Sequence of chain 36.F:
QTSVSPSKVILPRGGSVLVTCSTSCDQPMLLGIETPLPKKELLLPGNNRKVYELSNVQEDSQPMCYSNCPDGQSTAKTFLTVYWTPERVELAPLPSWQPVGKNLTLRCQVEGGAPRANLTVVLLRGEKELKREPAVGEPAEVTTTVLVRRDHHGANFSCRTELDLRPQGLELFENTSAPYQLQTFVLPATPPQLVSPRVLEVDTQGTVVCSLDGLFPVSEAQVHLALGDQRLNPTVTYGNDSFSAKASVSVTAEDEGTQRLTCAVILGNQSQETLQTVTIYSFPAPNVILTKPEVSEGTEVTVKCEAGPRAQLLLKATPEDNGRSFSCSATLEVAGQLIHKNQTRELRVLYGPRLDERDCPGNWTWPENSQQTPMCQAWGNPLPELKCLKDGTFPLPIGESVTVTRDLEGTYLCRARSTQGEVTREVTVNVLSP

Binding-site contacts:
Ligand atom O6 contacts residue PHE173 of chain 36.F at 4.0 Å.
Ligand atom C2 contacts residue THR85 of chain 36.F at 4.5 Å.
Ligand atom C3 contacts residue NAG1 of chain 36.K at 3.7 Å.
Ligand atom C3 contacts residue THR85 of chain 36.F at 4.3 Å.
Ligand atom C7 contacts residue PRO86 of chain 36.F at 4.3 Å (hydrophobic).
Ligand atom C1 contacts residue ASN175 of chain 36.F at 1.4 Å.
Ligand atom O3 contacts residue NAG1 of chain 36.K at 3.9 Å.
Ligand atom C3 contacts residue ASN175 of chain 36.F at 3.8 Å.
Ligand atom C8 contacts residue GLU87 of chain 36.F at 3.6 Å.
Ligand atom O7 contacts residue ASN175 of chain 36.F at 3.5 Å (h-bond).
Ligand atom C5 contacts residue ASN175 of chain 36.F at 3.7 Å.
Ligand atom C6 contacts residue NAG1 of chain 36.K at 4.2 Å.
Ligand atom O6 contacts residue GLU174 of chain 36.F at 3.8 Å.
Ligand atom O6 contacts residue THR85 of chain 36.F at 4.4 Å.
Ligand atom C2 contacts residue ASN175 of chain 36.F at 2.4 Å.
Ligand atom C8 contacts residue ARG88 of chain 36.F at 4.3 Å.
Ligand atom C8 contacts residue PRO86 of chain 36.F at 3.6 Å (hydrophobic).
Ligand atom C5 contacts residue NAG1 of chain 36.K at 3.8 Å.
Ligand atom N2 contacts residue ASN175 of chain 36.F at 2.9 Å (h-bond).
Ligand atom C1 contacts residue GLU174 of chain 36.F at 4.1 Å.
Ligand atom C4 contacts residue NAG1 of chain 36.K at 3.5 Å.
Ligand atom O5 contacts residue ASN175 of chain 36.F at 2.4 Å (h-bond).
Ligand atom O5 contacts residue THR85 of chain 36.F at 4.3 Å.
Ligand atom N2 contacts residue PRO86 of chain 36.F at 3.9 Å.
Ligand atom O5 contacts residue GLU174 of chain 36.F at 3.5 Å (salt-bridge).
Ligand atom C5 contacts residue THR85 of chain 36.F at 4.0 Å.
Ligand atom O4 contacts residue NAG1 of chain 36.K at 2.3 Å (h-bond).
Ligand atom C7 contacts residue ASN175 of chain 36.F at 3.4 Å.
Ligand atom N2 contacts residue THR85 of chain 36.F at 4.5 Å.
Ligand atom C8 contacts residue ASN175 of chain 36.F at 4.5 Å.
Ligand atom C4 contacts residue ASN175 of chain 36.F at 4.2 Å.
Ligand atom C1 contacts residue THR85 of chain 36.F at 3.8 Å.

A small-molecule ligand and the protein it binds are described below.
Small molecule (SMILES): CC(=O)N[C@@H]1[C@@H](O)[C@H](O)[C@@H](CO)O[C@H]1O